Binding-site contacts:
Ligand atom N2 contacts residue SER785 of chain 1.C at 3.8 Å.
Ligand atom C8 contacts residue ASN783 of chain 1.C at 3.5 Å.
Ligand atom C3 contacts residue SER785 of chain 1.C at 3.9 Å.
Ligand atom C4 contacts residue ASN783 of chain 1.C at 4.2 Å.
Ligand atom C8 contacts residue LYS777 of chain 1.C at 3.9 Å.
Ligand atom C1 contacts residue SER785 of chain 1.C at 3.2 Å.
Ligand atom C7 contacts residue ASN783 of chain 1.C at 3.3 Å.
Ligand atom O5 contacts residue SER785 of chain 1.C at 4.0 Å.
Ligand atom O6 contacts residue GLN786 of chain 1.C at 4.0 Å.
Ligand atom C5 contacts residue GLN786 of chain 1.C at 3.8 Å.
Ligand atom C3 contacts residue ASN783 of chain 1.C at 3.8 Å.
Ligand atom C5 contacts residue SER785 of chain 1.C at 4.1 Å.
Ligand atom O5 contacts residue GLN786 of chain 1.C at 4.5 Å.
Ligand atom C1 contacts residue ASN783 of chain 1.C at 1.4 Å.
Ligand atom C6 contacts residue GLN786 of chain 1.C at 4.2 Å.
Ligand atom O7 contacts residue PHE782 of chain 1.C at 4.4 Å.
Ligand atom N2 contacts residue ASN783 of chain 1.C at 2.9 Å (h-bond).
Ligand atom O7 contacts residue GLY781 of chain 1.C at 4.4 Å.
Ligand atom C2 contacts residue SER785 of chain 1.C at 3.8 Å.
Ligand atom O5 contacts residue ASN783 of chain 1.C at 2.4 Å (h-bond).
Ligand atom O7 contacts residue ASN783 of chain 1.C at 3.1 Å (h-bond).
Ligand atom C5 contacts residue ASN783 of chain 1.C at 3.7 Å.
Ligand atom C2 contacts residue ASN783 of chain 1.C at 2.5 Å.

Sequence of chain 1.C:
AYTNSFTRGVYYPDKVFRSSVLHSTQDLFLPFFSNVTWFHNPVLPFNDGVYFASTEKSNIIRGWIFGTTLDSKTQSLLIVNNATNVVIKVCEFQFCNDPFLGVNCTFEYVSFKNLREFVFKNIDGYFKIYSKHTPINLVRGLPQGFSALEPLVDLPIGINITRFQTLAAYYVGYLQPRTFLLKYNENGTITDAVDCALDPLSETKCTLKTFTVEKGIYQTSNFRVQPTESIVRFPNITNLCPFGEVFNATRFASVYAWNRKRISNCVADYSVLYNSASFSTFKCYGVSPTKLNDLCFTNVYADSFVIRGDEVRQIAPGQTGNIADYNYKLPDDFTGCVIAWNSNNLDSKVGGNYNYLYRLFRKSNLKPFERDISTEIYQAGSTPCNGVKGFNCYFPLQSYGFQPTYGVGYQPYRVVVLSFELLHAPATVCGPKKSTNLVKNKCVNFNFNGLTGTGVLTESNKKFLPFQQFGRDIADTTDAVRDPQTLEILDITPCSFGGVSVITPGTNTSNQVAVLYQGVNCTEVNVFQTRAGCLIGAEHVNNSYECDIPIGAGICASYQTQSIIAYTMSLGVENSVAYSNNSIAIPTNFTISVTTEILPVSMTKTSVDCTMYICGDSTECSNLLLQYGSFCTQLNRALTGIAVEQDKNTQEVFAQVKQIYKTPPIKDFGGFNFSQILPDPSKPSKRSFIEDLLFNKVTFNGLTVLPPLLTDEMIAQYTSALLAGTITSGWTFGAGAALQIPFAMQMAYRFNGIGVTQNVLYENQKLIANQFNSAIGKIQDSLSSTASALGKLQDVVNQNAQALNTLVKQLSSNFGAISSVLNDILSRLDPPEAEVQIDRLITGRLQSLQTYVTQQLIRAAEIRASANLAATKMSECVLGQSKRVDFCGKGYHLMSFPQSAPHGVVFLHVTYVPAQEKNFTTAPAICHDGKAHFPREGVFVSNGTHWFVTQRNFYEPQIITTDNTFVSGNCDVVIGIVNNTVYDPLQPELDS

A protein and the small-molecule ligand that binds it are described below.
Small molecule (SMILES): CC(=O)N[C@@H]1[C@@H](O)[C@H](O)[C@@H](CO)O[C@H]1O